Sequence of chain 2.A:
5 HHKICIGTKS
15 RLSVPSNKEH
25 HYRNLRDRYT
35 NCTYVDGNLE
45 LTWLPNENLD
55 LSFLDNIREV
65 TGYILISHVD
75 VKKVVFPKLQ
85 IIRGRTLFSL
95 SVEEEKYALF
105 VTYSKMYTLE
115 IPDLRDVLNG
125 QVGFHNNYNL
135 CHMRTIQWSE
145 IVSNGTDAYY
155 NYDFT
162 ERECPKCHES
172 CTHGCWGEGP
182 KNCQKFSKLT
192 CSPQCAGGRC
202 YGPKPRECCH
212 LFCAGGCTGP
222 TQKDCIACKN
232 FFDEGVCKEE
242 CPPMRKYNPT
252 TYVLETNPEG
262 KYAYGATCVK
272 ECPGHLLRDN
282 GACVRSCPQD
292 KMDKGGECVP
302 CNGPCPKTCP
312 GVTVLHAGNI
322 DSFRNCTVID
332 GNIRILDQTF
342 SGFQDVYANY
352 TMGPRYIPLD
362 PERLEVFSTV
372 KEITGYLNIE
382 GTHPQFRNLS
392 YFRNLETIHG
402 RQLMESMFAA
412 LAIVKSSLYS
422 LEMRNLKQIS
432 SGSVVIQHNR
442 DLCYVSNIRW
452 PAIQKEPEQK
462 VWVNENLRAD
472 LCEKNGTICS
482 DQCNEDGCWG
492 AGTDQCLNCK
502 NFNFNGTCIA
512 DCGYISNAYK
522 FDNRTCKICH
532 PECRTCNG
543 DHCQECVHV

A protein and the small-molecule ligand that binds it are described below.
Small molecule (SMILES): CC(=O)N[C@H]1[C@H](O[C@H]2[C@H](O)[C@@H](NC(C)=O)CO[C@@H]2CO)O[C@H](CO)[C@@H](O)[C@@H]1O

Binding-site contacts:
Ligand atom C4 contacts residue ASN326 of chain 2.A at 4.3 Å.
Ligand atom O7 contacts residue ASN326 of chain 2.A at 2.9 Å (h-bond).
Ligand atom C8 contacts residue ARG325 of chain 2.A at 4.0 Å.
Ligand atom N2 contacts residue ARG325 of chain 2.A at 3.8 Å.
Ligand atom O5 contacts residue ASN326 of chain 2.A at 2.2 Å (h-bond).
Ligand atom C2 contacts residue ASN326 of chain 2.A at 2.7 Å.
Ligand atom O7 contacts residue LYS308 of chain 2.A at 4.4 Å.
Ligand atom C7 contacts residue ASN326 of chain 2.A at 3.4 Å.
Ligand atom C5 contacts residue ASN326 of chain 2.A at 3.6 Å.
Ligand atom C7 contacts residue ARG325 of chain 2.A at 3.8 Å.
Ligand atom C1 contacts residue ASN326 of chain 2.A at 1.7 Å.
Ligand atom C3 contacts residue ASN326 of chain 2.A at 4.0 Å.
Ligand atom N2 contacts residue ASN326 of chain 2.A at 3.3 Å (h-bond).
Ligand atom C1 contacts residue ARG325 of chain 2.A at 3.9 Å.
Ligand atom C2 contacts residue ARG325 of chain 2.A at 4.4 Å.
Ligand atom O7 contacts residue ARG325 of chain 2.A at 4.4 Å.